Sequence of chain 1.B:
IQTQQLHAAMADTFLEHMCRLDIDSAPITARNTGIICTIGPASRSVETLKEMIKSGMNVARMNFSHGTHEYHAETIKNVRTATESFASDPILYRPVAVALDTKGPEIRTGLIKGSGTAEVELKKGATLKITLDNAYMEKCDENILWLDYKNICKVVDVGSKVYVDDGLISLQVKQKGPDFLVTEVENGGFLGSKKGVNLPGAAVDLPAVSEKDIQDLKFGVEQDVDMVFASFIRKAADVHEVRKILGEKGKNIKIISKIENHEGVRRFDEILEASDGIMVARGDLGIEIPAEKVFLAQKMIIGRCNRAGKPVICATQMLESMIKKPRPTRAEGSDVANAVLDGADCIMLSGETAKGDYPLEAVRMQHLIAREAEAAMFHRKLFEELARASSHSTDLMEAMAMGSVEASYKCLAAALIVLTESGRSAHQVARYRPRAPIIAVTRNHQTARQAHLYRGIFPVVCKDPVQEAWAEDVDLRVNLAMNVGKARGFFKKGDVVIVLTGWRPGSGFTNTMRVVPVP

Binding-site contacts:
Ligand atom O3 contacts residue MN1 of chain 1.M at 2.6 Å.
Ligand atom C contacts residue THR327 of chain 1.B at 3.7 Å.
Ligand atom C contacts residue MN1 of chain 1.M at 3.1 Å.
Ligand atom CA contacts residue MN1 of chain 1.M at 3.2 Å.
Ligand atom OXT contacts residue ALA292 of chain 1.B at 3.3 Å.
Ligand atom CB contacts residue ALA292 of chain 1.B at 4.3 Å (hydrophobic).
Ligand atom C contacts residue GLU271 of chain 1.B at 3.5 Å.
Ligand atom O contacts residue ALA292 of chain 1.B at 3.9 Å.
Ligand atom CB contacts residue LYS269 of chain 1.B at 4.3 Å.
Ligand atom C contacts residue GLY294 of chain 1.B at 3.9 Å.
Ligand atom O contacts residue GLY294 of chain 1.B at 4.0 Å.
Ligand atom CB contacts residue MET290 of chain 1.B at 3.7 Å (hydrophobic).
Ligand atom OXT contacts residue ARG293 of chain 1.B at 3.8 Å.
Ligand atom O3 contacts residue ARG72 of chain 1.B at 3.9 Å.
Ligand atom C contacts residue ALA292 of chain 1.B at 3.5 Å (hydrophobic).
Ligand atom OXT contacts residue THR327 of chain 1.B at 2.8 Å (h-bond).
Ligand atom CA contacts residue ALA292 of chain 1.B at 3.8 Å (hydrophobic).
Ligand atom CA contacts residue LYS269 of chain 1.B at 3.9 Å.
Ligand atom CB contacts residue ARG72 of chain 1.B at 4.0 Å.
Ligand atom OXT contacts residue GLY294 of chain 1.B at 2.7 Å (h-bond).
Ligand atom C contacts residue ASP295 of chain 1.B at 3.7 Å.
Ligand atom O contacts residue MN1 of chain 1.M at 2.3 Å.
Ligand atom O3 contacts residue LYS269 of chain 1.B at 2.7 Å (salt-bridge).
Ligand atom CA contacts residue GLU271 of chain 1.B at 3.8 Å.
Ligand atom CB contacts residue ALA326 of chain 1.B at 4.2 Å (hydrophobic).
Ligand atom O3 contacts residue ASP295 of chain 1.B at 4.5 Å.
Ligand atom CA contacts residue THR327 of chain 1.B at 3.8 Å.
Ligand atom CB contacts residue THR327 of chain 1.B at 3.4 Å.
Ligand atom O3 contacts residue GLU271 of chain 1.B at 3.6 Å (salt-bridge).
Ligand atom O3 contacts residue ALA292 of chain 1.B at 4.4 Å.
Ligand atom O contacts residue ASP295 of chain 1.B at 2.4 Å (salt-bridge).
Ligand atom OXT contacts residue MN1 of chain 1.M at 4.3 Å.
Ligand atom CB contacts residue MET359 of chain 1.B at 3.6 Å (hydrophobic).
Ligand atom OXT contacts residue GLU271 of chain 1.B at 4.4 Å.
Ligand atom O contacts residue GLU271 of chain 1.B at 2.6 Å (salt-bridge).
Ligand atom CA contacts residue ASP295 of chain 1.B at 4.5 Å.
Ligand atom OXT contacts residue ASP295 of chain 1.B at 3.6 Å.

A protein and the small-molecule ligand that binds it are described below.
Small molecule (SMILES): CC(=O)C(=O)O